Binding-site contacts:
Ligand atom C5' contacts residue PHE183 of chain 1.E at 3.3 Å (hydrophobic).
Ligand atom O5' contacts residue PHE183 of chain 1.E at 3.8 Å.
Ligand atom C6 contacts residue ASN48 of chain 1.C at 4.1 Å.
Ligand atom N1 contacts residue TYR330 of chain 1.E at 3.8 Å.
Ligand atom O1A contacts residue PHE333 of chain 1.E at 3.9 Å.
Ligand atom C5' contacts residue SER184 of chain 1.E at 4.1 Å.
Ligand atom N6 contacts residue ASN48 of chain 1.C at 3.4 Å (h-bond).
Ligand atom N1 contacts residue ILE49 of chain 1.C at 3.8 Å.
Ligand atom N7 contacts residue ARG50 of chain 1.C at 3.2 Å.
Ligand atom C4' contacts residue PHE183 of chain 1.E at 3.3 Å (hydrophobic).
Ligand atom C2 contacts residue ARG50 of chain 1.C at 3.5 Å.
Ligand atom C2' contacts residue ARG50 of chain 1.C at 4.2 Å.
Ligand atom O2A contacts residue ARG50 of chain 1.C at 3.6 Å.
Ligand atom O1B contacts residue LYS185 of chain 1.E at 2.2 Å.
Ligand atom N6 contacts residue TYR330 of chain 1.E at 3.0 Å (h-bond).
Ligand atom PB contacts residue LYS185 of chain 1.E at 3.5 Å.
Ligand atom O3G contacts residue ARG50 of chain 1.C at 3.8 Å.
Ligand atom C6 contacts residue TYR330 of chain 1.E at 3.7 Å (hydrophobic).
Ligand atom O3B contacts residue LYS185 of chain 1.E at 3.8 Å.
Ligand atom N1 contacts residue ASN48 of chain 1.C at 3.9 Å.
Ligand atom N9 contacts residue ARG50 of chain 1.C at 4.2 Å.
Ligand atom C2 contacts residue LEU205 of chain 1.E at 4.1 Å (hydrophobic).
Ligand atom O3A contacts residue LYS185 of chain 1.E at 3.4 Å.
Ligand atom C1' contacts residue ILE182 of chain 1.E at 3.7 Å (hydrophobic).
Ligand atom N6 contacts residue ARG50 of chain 1.C at 3.2 Å.
Ligand atom C4 contacts residue ARG50 of chain 1.C at 4.0 Å.
Ligand atom O5' contacts residue LYS185 of chain 1.E at 3.6 Å (salt-bridge).
Ligand atom C5' contacts residue PHE333 of chain 1.E at 3.9 Å (hydrophobic).
Ligand atom O1A contacts residue GLY334 of chain 1.E at 3.3 Å.
Ligand atom N3 contacts residue ILE182 of chain 1.E at 4.3 Å.
Ligand atom O4' contacts residue PHE183 of chain 1.E at 4.0 Å.
Ligand atom O4' contacts residue ILE182 of chain 1.E at 3.2 Å.
Ligand atom N1 contacts residue ARG50 of chain 1.C at 2.9 Å (salt-bridge).
Ligand atom N3 contacts residue ARG50 of chain 1.C at 4.1 Å.
Ligand atom O5' contacts residue SER184 of chain 1.E at 4.2 Å.
Ligand atom O2G contacts residue ARG50 of chain 1.C at 2.5 Å (salt-bridge).
Ligand atom C6 contacts residue ARG50 of chain 1.C at 3.3 Å.
Ligand atom C5 contacts residue ARG50 of chain 1.C at 3.4 Å.
Ligand atom PG contacts residue ARG50 of chain 1.C at 3.9 Å.
Ligand atom C8 contacts residue ARG50 of chain 1.C at 3.4 Å.

This small molecule binds to this protein.
Small molecule (SMILES): Nc1ncnc2c1ncn2[C@@H]1O[C@H](COP(=O)(O)OP(=O)(O)OP(O)(O)=S)[C@@H](O)[C@H]1O

Sequence of chain 1.E:
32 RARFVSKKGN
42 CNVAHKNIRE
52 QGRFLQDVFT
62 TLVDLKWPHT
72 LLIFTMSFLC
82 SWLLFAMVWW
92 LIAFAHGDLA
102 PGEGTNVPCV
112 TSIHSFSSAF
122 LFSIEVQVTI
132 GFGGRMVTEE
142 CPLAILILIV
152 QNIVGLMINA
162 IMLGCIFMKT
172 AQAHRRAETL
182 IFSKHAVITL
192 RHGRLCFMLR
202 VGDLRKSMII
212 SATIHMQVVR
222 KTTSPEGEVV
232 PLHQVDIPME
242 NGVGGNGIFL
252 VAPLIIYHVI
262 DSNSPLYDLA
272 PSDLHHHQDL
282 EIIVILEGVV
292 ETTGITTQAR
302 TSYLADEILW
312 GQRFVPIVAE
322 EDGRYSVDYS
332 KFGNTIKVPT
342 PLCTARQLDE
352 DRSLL

Sequence of chain 1.C:
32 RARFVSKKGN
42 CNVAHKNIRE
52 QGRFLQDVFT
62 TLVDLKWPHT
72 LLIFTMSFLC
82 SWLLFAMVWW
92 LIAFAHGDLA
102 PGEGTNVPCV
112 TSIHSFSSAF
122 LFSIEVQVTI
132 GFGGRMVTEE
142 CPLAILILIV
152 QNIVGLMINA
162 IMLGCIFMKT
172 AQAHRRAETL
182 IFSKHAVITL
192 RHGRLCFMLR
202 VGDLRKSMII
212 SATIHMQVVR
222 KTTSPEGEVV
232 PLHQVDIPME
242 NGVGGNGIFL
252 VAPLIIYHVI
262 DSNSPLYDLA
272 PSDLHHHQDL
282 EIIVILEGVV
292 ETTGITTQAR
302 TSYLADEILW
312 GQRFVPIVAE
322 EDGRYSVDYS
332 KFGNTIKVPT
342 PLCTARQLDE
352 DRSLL